Binding-site contacts:
Ligand atom O5 contacts residue ASN253 of chain 1.J at 2.3 Å (h-bond).
Ligand atom C3 contacts residue ASN253 of chain 1.J at 3.7 Å.
Ligand atom C7 contacts residue ASN253 of chain 1.J at 3.5 Å.
Ligand atom C8 contacts residue MET240 of chain 1.J at 4.2 Å (hydrophobic).
Ligand atom C5 contacts residue THR255 of chain 1.J at 3.6 Å.
Ligand atom C4 contacts residue ASN253 of chain 1.J at 4.1 Å.
Ligand atom C5 contacts residue ASN253 of chain 1.J at 3.6 Å.
Ligand atom C1 contacts residue THR255 of chain 1.J at 3.0 Å.
Ligand atom O5 contacts residue THR255 of chain 1.J at 3.5 Å (h-bond).
Ligand atom C2 contacts residue THR255 of chain 1.J at 3.9 Å.
Ligand atom C4 contacts residue THR255 of chain 1.J at 4.5 Å.
Ligand atom O7 contacts residue MET240 of chain 1.J at 4.2 Å.
Ligand atom O7 contacts residue ASN253 of chain 1.J at 3.5 Å (h-bond).
Ligand atom C6 contacts residue THR255 of chain 1.J at 4.3 Å.
Ligand atom C8 contacts residue THR239 of chain 1.J at 4.0 Å.
Ligand atom O6 contacts residue THR255 of chain 1.J at 4.3 Å.
Ligand atom C3 contacts residue THR255 of chain 1.J at 4.2 Å.
Ligand atom N2 contacts residue THR255 of chain 1.J at 4.1 Å.
Ligand atom C2 contacts residue ASN253 of chain 1.J at 2.3 Å.
Ligand atom C1 contacts residue ASN253 of chain 1.J at 1.4 Å.
Ligand atom N2 contacts residue ASN253 of chain 1.J at 2.8 Å (h-bond).

Sequence of chain 1.J:
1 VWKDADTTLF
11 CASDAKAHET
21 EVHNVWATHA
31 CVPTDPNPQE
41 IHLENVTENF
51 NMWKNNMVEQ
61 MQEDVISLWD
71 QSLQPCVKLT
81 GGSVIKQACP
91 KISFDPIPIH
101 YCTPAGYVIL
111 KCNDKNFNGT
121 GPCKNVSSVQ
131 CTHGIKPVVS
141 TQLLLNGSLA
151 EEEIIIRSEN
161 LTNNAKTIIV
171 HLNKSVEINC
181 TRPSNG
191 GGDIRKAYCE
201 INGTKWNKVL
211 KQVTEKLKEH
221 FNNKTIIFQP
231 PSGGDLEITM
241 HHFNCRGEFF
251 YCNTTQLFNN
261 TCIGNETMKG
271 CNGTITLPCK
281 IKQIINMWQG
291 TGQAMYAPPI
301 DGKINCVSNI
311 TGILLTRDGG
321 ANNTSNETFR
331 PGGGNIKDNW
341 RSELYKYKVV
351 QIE

This small molecule binds to this protein.
Small molecule (SMILES): CC(=O)N[C@@H]1[C@@H](O)[C@H](O)[C@@H](CO)O[C@H]1O